Sequence of chain 1.A:
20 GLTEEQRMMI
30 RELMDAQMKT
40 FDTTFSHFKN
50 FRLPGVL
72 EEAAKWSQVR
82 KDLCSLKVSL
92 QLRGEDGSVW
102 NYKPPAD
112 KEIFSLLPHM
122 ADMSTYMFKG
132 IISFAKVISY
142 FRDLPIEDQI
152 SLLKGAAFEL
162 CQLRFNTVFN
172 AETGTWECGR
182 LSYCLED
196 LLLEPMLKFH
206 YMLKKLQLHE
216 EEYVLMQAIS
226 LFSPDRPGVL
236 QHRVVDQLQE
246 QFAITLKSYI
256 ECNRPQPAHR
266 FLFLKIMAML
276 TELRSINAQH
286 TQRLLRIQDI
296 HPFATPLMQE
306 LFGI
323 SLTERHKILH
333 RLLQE

The small molecule below binds the protein below.
Small molecule (SMILES): CCC[C@H](CC)Oc1ccc(C(C)(C)C)cc1NC(=O)c1nnn(-c2cc(OC)ccc2OC)c1C

Binding-site contacts:
Ligand atom C28 contacts residue PHE159 of chain 1.A at 3.4 Å (hydrophobic).
Ligand atom C35 contacts residue ALA158 of chain 1.A at 3.4 Å (hydrophobic).
Ligand atom C12 contacts residue TRP177 of chain 1.A at 3.5 Å (hydrophobic).
Ligand atom C14 contacts residue LEU87 of chain 1.A at 3.3 Å (hydrophobic).
Ligand atom C33 contacts residue LEU306 of chain 1.A at 3.8 Å (hydrophobic).
Ligand atom C13 contacts residue LEU87 of chain 1.A at 3.7 Å (hydrophobic).
Ligand atom C30 contacts residue HIS285 of chain 1.A at 3.7 Å.
Ligand atom C32 contacts residue PHE159 of chain 1.A at 3.8 Å (hydrophobic).
Ligand atom C30 contacts residue THR286 of chain 1.A at 3.6 Å.
Ligand atom O34 contacts residue ALA158 of chain 1.A at 3.5 Å.
Ligand atom C11 contacts residue GLN163 of chain 1.A at 3.4 Å.
Ligand atom N25 contacts residue PHE159 of chain 1.A at 3.4 Å.
Ligand atom O01 contacts residue MET121 of chain 1.A at 3.3 Å.
Ligand atom O34 contacts residue PHE159 of chain 1.A at 3.7 Å.
Ligand atom N25 contacts residue GLN163 of chain 1.A at 2.7 Å (h-bond).
Ligand atom C13 contacts residue VAL89 of chain 1.A at 3.6 Å (hydrophobic).
Ligand atom C10 contacts residue PHE166 of chain 1.A at 3.6 Å (hydrophobic).
Ligand atom C12 contacts residue GLN163 of chain 1.A at 3.2 Å.
Ligand atom C35 contacts residue CYS162 of chain 1.A at 3.7 Å (hydrophobic).
Ligand atom C32 contacts residue PHE307 of chain 1.A at 3.8 Å (hydrophobic).
Ligand atom C09 contacts residue TYR184 of chain 1.A at 3.5 Å (hydrophobic).
Ligand atom O29 contacts residue PHE159 of chain 1.A at 3.6 Å.
Ligand atom C11 contacts residue PHE166 of chain 1.A at 3.6 Å (hydrophobic).
Ligand atom C23 contacts residue SER125 of chain 1.A at 3.3 Å.
Ligand atom C22 contacts residue SER125 of chain 1.A at 3.4 Å.
Ligand atom C14 contacts residue VAL89 of chain 1.A at 3.6 Å (hydrophobic).
Ligand atom N26 contacts residue GLN163 of chain 1.A at 2.8 Å (h-bond).
Ligand atom C31 contacts residue PHE307 of chain 1.A at 3.5 Å (hydrophobic).
Ligand atom C07 contacts residue MET121 of chain 1.A at 3.6 Å (hydrophobic).
Ligand atom N24 contacts residue PHE159 of chain 1.A at 3.6 Å.
Ligand atom C33 contacts residue PHE159 of chain 1.A at 3.8 Å (hydrophobic).
Ligand atom C09 contacts residue TRP177 of chain 1.A at 3.5 Å (hydrophobic).
Ligand atom C21 contacts residue SER125 of chain 1.A at 3.8 Å.
Ligand atom C17 contacts residue LEU117 of chain 1.A at 3.8 Å (hydrophobic).
Ligand atom C30 contacts residue PHE159 of chain 1.A at 3.6 Å (hydrophobic).
Ligand atom C32 contacts residue LEU306 of chain 1.A at 3.5 Å (hydrophobic).
Ligand atom C18 contacts residue MET121 of chain 1.A at 3.6 Å (hydrophobic).
Ligand atom C12 contacts residue HIS205 of chain 1.A at 3.6 Å.
Ligand atom C27 contacts residue PHE159 of chain 1.A at 3.4 Å (hydrophobic).
Ligand atom O34 contacts residue LEU306 of chain 1.A at 3.3 Å.